Sequence of chain 1.A:
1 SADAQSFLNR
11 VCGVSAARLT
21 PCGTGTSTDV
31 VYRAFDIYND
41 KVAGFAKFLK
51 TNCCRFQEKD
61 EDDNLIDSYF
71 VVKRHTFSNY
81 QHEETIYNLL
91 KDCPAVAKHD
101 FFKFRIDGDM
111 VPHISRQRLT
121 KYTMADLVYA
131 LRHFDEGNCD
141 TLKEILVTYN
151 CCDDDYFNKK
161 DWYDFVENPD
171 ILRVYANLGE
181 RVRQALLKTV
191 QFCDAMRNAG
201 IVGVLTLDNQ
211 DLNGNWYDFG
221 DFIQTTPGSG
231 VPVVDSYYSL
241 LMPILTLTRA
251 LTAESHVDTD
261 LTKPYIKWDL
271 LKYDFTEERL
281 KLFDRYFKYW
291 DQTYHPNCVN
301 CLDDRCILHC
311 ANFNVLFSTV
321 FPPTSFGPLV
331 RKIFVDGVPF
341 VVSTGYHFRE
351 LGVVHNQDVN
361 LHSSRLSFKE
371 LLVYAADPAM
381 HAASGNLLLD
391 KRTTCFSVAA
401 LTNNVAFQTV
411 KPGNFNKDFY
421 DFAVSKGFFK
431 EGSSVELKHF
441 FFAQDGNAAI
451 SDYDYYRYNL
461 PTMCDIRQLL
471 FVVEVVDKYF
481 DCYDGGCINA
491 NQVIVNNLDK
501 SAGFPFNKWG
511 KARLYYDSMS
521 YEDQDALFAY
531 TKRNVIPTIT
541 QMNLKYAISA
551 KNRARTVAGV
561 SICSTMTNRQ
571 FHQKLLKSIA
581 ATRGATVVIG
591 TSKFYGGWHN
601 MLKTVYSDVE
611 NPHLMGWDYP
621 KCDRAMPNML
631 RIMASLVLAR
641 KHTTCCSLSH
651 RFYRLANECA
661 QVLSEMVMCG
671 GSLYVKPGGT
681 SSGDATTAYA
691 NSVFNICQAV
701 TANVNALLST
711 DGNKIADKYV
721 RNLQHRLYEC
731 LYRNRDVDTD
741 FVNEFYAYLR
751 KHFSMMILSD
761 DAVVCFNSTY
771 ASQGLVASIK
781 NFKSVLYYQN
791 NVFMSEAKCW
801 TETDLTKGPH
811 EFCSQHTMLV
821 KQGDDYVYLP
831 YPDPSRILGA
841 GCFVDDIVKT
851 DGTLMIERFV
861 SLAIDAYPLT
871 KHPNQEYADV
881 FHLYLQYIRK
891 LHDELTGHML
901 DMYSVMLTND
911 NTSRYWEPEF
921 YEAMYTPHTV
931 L

Sequence of chain 1.G:
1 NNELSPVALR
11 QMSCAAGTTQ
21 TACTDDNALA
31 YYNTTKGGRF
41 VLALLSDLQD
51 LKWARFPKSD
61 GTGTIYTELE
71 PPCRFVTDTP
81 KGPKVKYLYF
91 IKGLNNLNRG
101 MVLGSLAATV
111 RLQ

A small-molecule ligand and the protein it binds are described below.
Small molecule (SMILES): Nc1ncnc2c1ncn2[C@@H]1O[C@H](CO[P](=O)(O)O[C@H]2[C@@H](O)[C@H](n3ccc(=O)[nH]c3=O)O[C@@H]2CO[P](=O)(O)O[C@H]2[C@@H](O)[C@H](n3ccc(=O)[nH]c3=O)O[C@@H]2CO[P](=O)(O)O[C@H]2[C@@H](O)[C@H](n3cnc4c(N)ncnc43)O[C@@H]2COP(=O)=O)[C@@H](O)[C@H]1O

Binding-site contacts:
Ligand atom OP1 contacts residue ASP208 of chain 1.A at 3.6 Å (salt-bridge).
Ligand atom N7 contacts residue ASN713 of chain 1.A at 3.6 Å.
Ligand atom OP2 contacts residue GNP1 of chain 1.M at 2.6 Å (h-bond).
Ligand atom C8 contacts residue PHE48 of chain 1.A at 3.6 Å (hydrophobic).
Ligand atom N6 contacts residue ASN39 of chain 1.A at 2.6 Å (h-bond).
Ligand atom O4' contacts residue ILE37 of chain 1.A at 3.5 Å.
Ligand atom C2' contacts residue ARG74 of chain 1.A at 3.7 Å.
Ligand atom N6 contacts residue VAL42 of chain 1.A at 3.7 Å.
Ligand atom O3' contacts residue LYS50 of chain 1.A at 2.8 Å (salt-bridge).
Ligand atom C2 contacts residue ASN52 of chain 1.A at 3.6 Å.
Ligand atom C5 contacts residue LEU49 of chain 1.A at 3.2 Å (hydrophobic).
Ligand atom N6 contacts residue ASN79 of chain 1.A at 3.5 Å (h-bond).
Ligand atom O5' contacts residue ASN1 of chain 1.G at 2.8 Å (h-bond).
Ligand atom O4 contacts residue GNP1 of chain 1.M at 2.9 Å (h-bond).
Ligand atom N3 contacts residue ASN52 of chain 1.A at 3.3 Å (h-bond).
Ligand atom N7 contacts residue THR76 of chain 1.A at 3.6 Å.
Ligand atom C8 contacts residue THR76 of chain 1.A at 3.1 Å.
Ligand atom C8 contacts residue HIS75 of chain 1.A at 3.4 Å.
Ligand atom P contacts residue THR51 of chain 1.A at 3.4 Å.
Ligand atom O4 contacts residue LEU49 of chain 1.A at 3.4 Å (h-bond).
Ligand atom C2 contacts residue GNP1 of chain 1.M at 3.6 Å.
Ligand atom P contacts residue GNP1 of chain 1.M at 3.6 Å.
Ligand atom O5' contacts residue THR51 of chain 1.A at 3.5 Å (h-bond).
Ligand atom N6 contacts residue LYS41 of chain 1.A at 3.0 Å (salt-bridge).
Ligand atom OP2 contacts residue ASN1 of chain 1.G at 2.5 Å (h-bond).
Ligand atom OP1 contacts residue GNP1 of chain 1.M at 3.0 Å (h-bond).
Ligand atom C6 contacts residue ASN39 of chain 1.A at 2.9 Å.
Ligand atom P contacts residue ASN1 of chain 1.G at 1.6 Å.
Ligand atom N7 contacts residue HIS75 of chain 1.A at 3.5 Å.
Ligand atom C5' contacts residue GNP1 of chain 1.M at 3.4 Å.
Ligand atom OP1 contacts residue THR51 of chain 1.A at 2.3 Å (h-bond).
Ligand atom OP1 contacts residue ASN1 of chain 1.G at 2.4 Å (h-bond).
Ligand atom N9 contacts residue HIS75 of chain 1.A at 3.6 Å.
Ligand atom C2 contacts residue ASN1 of chain 1.G at 3.6 Å.
Ligand atom N1 contacts residue GNP1 of chain 1.M at 3.2 Å (h-bond).
Ligand atom O2' contacts residue LEU49 of chain 1.A at 3.5 Å (h-bond).
Ligand atom C3' contacts residue ASN52 of chain 1.A at 3.3 Å.
Ligand atom OP1 contacts residue ASN52 of chain 1.A at 2.9 Å (h-bond).
Ligand atom O3' contacts residue ASN52 of chain 1.A at 3.3 Å.
Ligand atom N1 contacts residue ASN39 of chain 1.A at 2.7 Å (h-bond).